The small molecule below binds the protein below.
Small molecule (SMILES): O=P(O)(O)OC[C@H]1O[C@@](CO)(OP(=O)(O)O)[C@@H](O)[C@@H]1O

Binding-site contacts:
Ligand atom P2 contacts residue ASN212 of chain 1.A at 3.7 Å.
Ligand atom O4P contacts residue TYR244 of chain 1.A at 2.7 Å (h-bond).
Ligand atom O6P contacts residue ASN212 of chain 1.A at 3.8 Å.
Ligand atom C1 contacts residue GLU280 of chain 1.A at 3.3 Å.
Ligand atom O2P contacts residue SER123 of chain 1.A at 2.7 Å (h-bond).
Ligand atom O6 contacts residue LYS274 of chain 1.A at 2.8 Å (salt-bridge).
Ligand atom O3 contacts residue ASP121 of chain 1.A at 2.5 Å (salt-bridge).
Ligand atom C3 contacts residue MET248 of chain 1.A at 3.7 Å (hydrophobic).
Ligand atom O3P contacts residue LYS274 of chain 1.A at 2.9 Å (salt-bridge).
Ligand atom O1 contacts residue ARG276 of chain 1.A at 3.1 Å (salt-bridge).
Ligand atom O1 contacts residue ZN1 of chain 1.D at 2.5 Å.
Ligand atom P2 contacts residue LYS274 of chain 1.A at 3.8 Å.
Ligand atom P2 contacts residue TYR264 of chain 1.A at 3.8 Å.
Ligand atom C5 contacts residue LYS274 of chain 1.A at 3.6 Å.
Ligand atom O3 contacts residue SER247 of chain 1.A at 3.7 Å.
Ligand atom C3 contacts residue LEU275 of chain 1.A at 3.8 Å (hydrophobic).
Ligand atom O6P contacts residue TYR264 of chain 1.A at 2.7 Å (h-bond).
Ligand atom O6P contacts residue LYS274 of chain 1.A at 3.8 Å.
Ligand atom O3 contacts residue GLY122 of chain 1.A at 3.7 Å.
Ligand atom O5 contacts residue LEU275 of chain 1.A at 3.5 Å.
Ligand atom O2P contacts residue GLY122 of chain 1.A at 3.7 Å.
Ligand atom C6 contacts residue GLY246 of chain 1.A at 3.6 Å.
Ligand atom P1 contacts residue SER123 of chain 1.A at 3.6 Å.
Ligand atom C3 contacts residue ASP121 of chain 1.A at 3.5 Å.
Ligand atom O1P contacts residue SER123 of chain 1.A at 3.3 Å (h-bond).
Ligand atom C4 contacts residue GLY246 of chain 1.A at 3.5 Å.
Ligand atom O4 contacts residue MET248 of chain 1.A at 3.1 Å (h-bond).
Ligand atom O6P contacts residue TYR215 of chain 1.A at 2.8 Å (h-bond).
Ligand atom O3 contacts residue MET248 of chain 1.A at 3.0 Å (h-bond).
Ligand atom C1 contacts residue ZN1 of chain 1.D at 3.0 Å.
Ligand atom C1 contacts residue ARG276 of chain 1.A at 3.4 Å.
Ligand atom O5P contacts residue ARG243 of chain 1.B at 2.9 Å (salt-bridge).
Ligand atom C4 contacts residue MET248 of chain 1.A at 3.6 Å (hydrophobic).
Ligand atom O6 contacts residue TYR264 of chain 1.A at 3.6 Å.
Ligand atom O1 contacts residue GLU280 of chain 1.A at 3.7 Å.
Ligand atom O1P contacts residue SER124 of chain 1.A at 2.9 Å (h-bond).
Ligand atom C6 contacts residue LYS274 of chain 1.A at 3.6 Å.
Ligand atom O5 contacts residue LYS274 of chain 1.A at 2.9 Å (salt-bridge).
Ligand atom O4P contacts residue ASN212 of chain 1.A at 2.9 Å (h-bond).
Ligand atom O4P contacts residue ARG243 of chain 1.B at 3.4 Å (salt-bridge).

Sequence of chain 1.A:
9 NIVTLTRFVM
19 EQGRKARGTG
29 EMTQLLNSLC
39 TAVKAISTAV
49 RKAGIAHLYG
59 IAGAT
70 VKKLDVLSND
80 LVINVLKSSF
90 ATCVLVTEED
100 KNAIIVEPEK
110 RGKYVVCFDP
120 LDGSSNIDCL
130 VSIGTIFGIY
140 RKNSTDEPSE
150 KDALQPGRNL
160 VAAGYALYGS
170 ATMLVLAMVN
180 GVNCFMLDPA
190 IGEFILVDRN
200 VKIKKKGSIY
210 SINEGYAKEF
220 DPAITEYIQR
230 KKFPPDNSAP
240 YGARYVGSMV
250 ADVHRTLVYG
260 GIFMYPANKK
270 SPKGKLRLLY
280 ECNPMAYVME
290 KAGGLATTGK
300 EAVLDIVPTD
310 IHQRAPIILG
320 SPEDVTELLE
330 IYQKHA

Sequence of chain 1.B:
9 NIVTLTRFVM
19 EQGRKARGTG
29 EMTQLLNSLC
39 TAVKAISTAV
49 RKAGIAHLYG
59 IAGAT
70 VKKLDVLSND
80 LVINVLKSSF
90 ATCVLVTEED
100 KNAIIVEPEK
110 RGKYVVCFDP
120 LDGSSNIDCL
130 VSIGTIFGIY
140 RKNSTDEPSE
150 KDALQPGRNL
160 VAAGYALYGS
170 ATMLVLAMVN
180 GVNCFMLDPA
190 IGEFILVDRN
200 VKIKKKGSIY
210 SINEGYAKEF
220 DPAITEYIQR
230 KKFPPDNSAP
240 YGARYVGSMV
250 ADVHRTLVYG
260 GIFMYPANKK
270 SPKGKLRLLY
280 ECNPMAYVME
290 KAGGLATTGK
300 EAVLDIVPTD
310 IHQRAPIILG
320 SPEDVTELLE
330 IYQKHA